A protein and the small-molecule ligand that binds it are described below.
Small molecule (SMILES): CC(=O)N[C@H]1[C@H](O[C@H]2[C@H](O)[C@@H](NC(C)=O)CO[C@@H]2CO)O[C@H](CO)[C@@H](O)[C@@H]1O

Binding-site contacts:
Ligand atom C2 contacts residue ASN528 of chain 1.A at 2.4 Å.
Ligand atom C7 contacts residue TYR627 of chain 1.A at 4.4 Å (hydrophobic).
Ligand atom C1 contacts residue GLY607 of chain 1.A at 4.3 Å.
Ligand atom C5 contacts residue GLY607 of chain 1.A at 3.9 Å.
Ligand atom C3 contacts residue ASN528 of chain 1.A at 3.8 Å.
Ligand atom N2 contacts residue TYR627 of chain 1.A at 4.5 Å.
Ligand atom O4 contacts residue TYR627 of chain 1.A at 4.2 Å.
Ligand atom C8 contacts residue THR527 of chain 1.A at 3.6 Å.
Ligand atom C1 contacts residue TYR627 of chain 1.A at 4.1 Å (hydrophobic).
Ligand atom C3 contacts residue TYR627 of chain 1.A at 3.7 Å (hydrophobic).
Ligand atom C7 contacts residue THR527 of chain 1.A at 4.1 Å.
Ligand atom C8 contacts residue TYR627 of chain 1.A at 4.3 Å (hydrophobic).
Ligand atom N2 contacts residue ASN528 of chain 1.A at 2.9 Å (h-bond).
Ligand atom C7 contacts residue ALA653 of chain 1.A at 4.2 Å (hydrophobic).
Ligand atom C8 contacts residue ALA653 of chain 1.A at 4.1 Å (hydrophobic).
Ligand atom N2 contacts residue THR527 of chain 1.A at 4.1 Å.
Ligand atom C4 contacts residue ASN528 of chain 1.A at 4.2 Å.
Ligand atom O5 contacts residue ASN528 of chain 1.A at 2.4 Å (h-bond).
Ligand atom C6 contacts residue GLY607 of chain 1.A at 3.8 Å.
Ligand atom C5 contacts residue LYS606 of chain 1.A at 4.4 Å.
Ligand atom C8 contacts residue ARG654 of chain 1.A at 3.4 Å.
Ligand atom C1 contacts residue ASN528 of chain 1.A at 1.4 Å.
Ligand atom C4 contacts residue TYR627 of chain 1.A at 4.2 Å (hydrophobic).
Ligand atom O6 contacts residue LYS606 of chain 1.A at 3.6 Å.
Ligand atom C8 contacts residue TYR608 of chain 1.A at 3.8 Å (hydrophobic).
Ligand atom C6 contacts residue LYS606 of chain 1.A at 3.9 Å.
Ligand atom O5 contacts residue LYS606 of chain 1.A at 3.6 Å.
Ligand atom O5 contacts residue GLY607 of chain 1.A at 3.7 Å.
Ligand atom C7 contacts residue ASN528 of chain 1.A at 3.1 Å.
Ligand atom O7 contacts residue ALA653 of chain 1.A at 3.4 Å.
Ligand atom O7 contacts residue TYR627 of chain 1.A at 4.0 Å.
Ligand atom O7 contacts residue ASN528 of chain 1.A at 3.0 Å (h-bond).
Ligand atom C8 contacts residue ASN528 of chain 1.A at 4.3 Å.
Ligand atom C5 contacts residue ASN528 of chain 1.A at 3.6 Å.
Ligand atom C2 contacts residue TYR627 of chain 1.A at 4.3 Å (hydrophobic).
Ligand atom C5 contacts residue TYR627 of chain 1.A at 3.9 Å (hydrophobic).

Sequence of chain 1.A:
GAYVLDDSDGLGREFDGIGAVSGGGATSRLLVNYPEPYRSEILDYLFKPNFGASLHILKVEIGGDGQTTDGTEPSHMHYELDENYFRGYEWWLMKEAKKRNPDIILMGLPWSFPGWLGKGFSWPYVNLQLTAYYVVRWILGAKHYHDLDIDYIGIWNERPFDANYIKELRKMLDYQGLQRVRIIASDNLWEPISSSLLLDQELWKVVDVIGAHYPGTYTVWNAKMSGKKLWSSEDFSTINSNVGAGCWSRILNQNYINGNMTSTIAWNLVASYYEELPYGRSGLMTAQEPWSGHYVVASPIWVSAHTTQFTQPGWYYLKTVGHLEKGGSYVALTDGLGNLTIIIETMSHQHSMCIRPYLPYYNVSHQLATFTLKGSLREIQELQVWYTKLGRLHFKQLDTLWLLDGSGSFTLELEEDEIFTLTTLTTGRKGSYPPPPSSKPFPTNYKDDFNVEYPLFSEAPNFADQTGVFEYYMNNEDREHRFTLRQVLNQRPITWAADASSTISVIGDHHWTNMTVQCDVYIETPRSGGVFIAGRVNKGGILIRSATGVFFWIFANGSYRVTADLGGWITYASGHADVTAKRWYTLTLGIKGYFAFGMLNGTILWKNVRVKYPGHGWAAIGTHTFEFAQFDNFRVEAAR